Binding-site contacts:
Ligand atom NBF contacts residue PHE109 of chain 1.B at 3.3 Å.
Ligand atom N6 contacts residue SER48 of chain 1.B at 3.0 Å (h-bond).
Ligand atom NBG contacts residue TYR295 of chain 1.A at 3.3 Å (h-bond).
Ligand atom NBC contacts residue GLU114 of chain 1.B at 2.6 Å (salt-bridge).
Ligand atom O3' contacts residue ARG293 of chain 1.A at 3.4 Å.
Ligand atom OBM contacts residue ARG338 of chain 1.A at 3.2 Å (salt-bridge).
Ligand atom CBV contacts residue PHE109 of chain 1.B at 3.4 Å (hydrophobic).
Ligand atom CAU contacts residue GLU114 of chain 1.B at 3.3 Å.
Ligand atom C6 contacts residue ARG292 of chain 1.A at 3.3 Å.
Ligand atom NAB contacts residue GLU114 of chain 1.B at 2.7 Å (salt-bridge).
Ligand atom N6 contacts residue GLN51 of chain 1.B at 3.2 Å (h-bond).
Ligand atom CCB contacts residue PHE109 of chain 1.B at 3.3 Å (hydrophobic).
Ligand atom NBD contacts residue GLU114 of chain 1.B at 3.4 Å (salt-bridge).
Ligand atom O4' contacts residue TRP41 of chain 1.B at 3.4 Å.
Ligand atom CAU contacts residue TYR295 of chain 1.A at 3.2 Å (hydrophobic).
Ligand atom OAG contacts residue ARG338 of chain 1.A at 3.2 Å (salt-bridge).
Ligand atom OBO contacts residue ASN107 of chain 1.B at 3.3 Å.
Ligand atom C5 contacts residue ARG292 of chain 1.A at 3.2 Å.
Ligand atom O5' contacts residue TRP43 of chain 1.B at 3.4 Å (h-bond).
Ligand atom N9 contacts residue TRP43 of chain 1.B at 3.1 Å (h-bond).
Ligand atom OBT contacts residue ARG138 of chain 1.B at 3.3 Å (salt-bridge).
Ligand atom OAQ contacts residue ARG338 of chain 1.A at 2.9 Å (salt-bridge).
Ligand atom NAB contacts residue PHE109 of chain 1.B at 3.4 Å.
Ligand atom NBC contacts residue PHE109 of chain 1.B at 3.2 Å.
Ligand atom CBV contacts residue GLU114 of chain 1.B at 3.2 Å.
Ligand atom N3 contacts residue ARG292 of chain 1.A at 3.3 Å (salt-bridge).
Ligand atom N7 contacts residue TRP43 of chain 1.B at 2.9 Å.
Ligand atom OAE contacts residue GLY150 of chain 1.B at 3.3 Å.
Ligand atom CAT contacts residue PHE109 of chain 1.B at 3.2 Å (hydrophobic).
Ligand atom C4 contacts residue TRP43 of chain 1.B at 3.3 Å (hydrophobic).
Ligand atom OAP contacts residue ASN74 of chain 1.B at 3.4 Å (h-bond).
Ligand atom O4' contacts residue TRP43 of chain 1.B at 3.1 Å (h-bond).
Ligand atom CAT contacts residue ASP105 of chain 1.B at 3.1 Å.
Ligand atom OAF contacts residue TYR295 of chain 1.A at 2.6 Å (h-bond).
Ligand atom C2 contacts residue ARG292 of chain 1.A at 3.3 Å.
Ligand atom OAP contacts residue LYS72 of chain 1.B at 2.4 Å (salt-bridge).
Ligand atom C5 contacts residue TRP43 of chain 1.B at 3.3 Å (hydrophobic).
Ligand atom CBY contacts residue PHE109 of chain 1.B at 3.3 Å (hydrophobic).
Ligand atom C8 contacts residue TRP43 of chain 1.B at 3.0 Å (hydrophobic).
Ligand atom OAE contacts residue ARG138 of chain 1.B at 3.2 Å (salt-bridge).

The protein below binds the small molecule below.
Small molecule (SMILES): Nc1ncnc2c1ncn2[C@@H]1O[C@H](CO[P](=O)(O)O[C@@H]2[C@H](O)[C@@H](CO[P](=O)(O)O[C@@H]3[C@H](O)[C@@H](CO[P](=O)(O)O[P](=O)(O)OP(=O)(O)O)O[C@H]3n3cnc4c(N)ncnc43)O[C@H]2n2cnc3c(N)ncnc32)[C@@H](O)[C@H]1O

Sequence of chain 1.B:
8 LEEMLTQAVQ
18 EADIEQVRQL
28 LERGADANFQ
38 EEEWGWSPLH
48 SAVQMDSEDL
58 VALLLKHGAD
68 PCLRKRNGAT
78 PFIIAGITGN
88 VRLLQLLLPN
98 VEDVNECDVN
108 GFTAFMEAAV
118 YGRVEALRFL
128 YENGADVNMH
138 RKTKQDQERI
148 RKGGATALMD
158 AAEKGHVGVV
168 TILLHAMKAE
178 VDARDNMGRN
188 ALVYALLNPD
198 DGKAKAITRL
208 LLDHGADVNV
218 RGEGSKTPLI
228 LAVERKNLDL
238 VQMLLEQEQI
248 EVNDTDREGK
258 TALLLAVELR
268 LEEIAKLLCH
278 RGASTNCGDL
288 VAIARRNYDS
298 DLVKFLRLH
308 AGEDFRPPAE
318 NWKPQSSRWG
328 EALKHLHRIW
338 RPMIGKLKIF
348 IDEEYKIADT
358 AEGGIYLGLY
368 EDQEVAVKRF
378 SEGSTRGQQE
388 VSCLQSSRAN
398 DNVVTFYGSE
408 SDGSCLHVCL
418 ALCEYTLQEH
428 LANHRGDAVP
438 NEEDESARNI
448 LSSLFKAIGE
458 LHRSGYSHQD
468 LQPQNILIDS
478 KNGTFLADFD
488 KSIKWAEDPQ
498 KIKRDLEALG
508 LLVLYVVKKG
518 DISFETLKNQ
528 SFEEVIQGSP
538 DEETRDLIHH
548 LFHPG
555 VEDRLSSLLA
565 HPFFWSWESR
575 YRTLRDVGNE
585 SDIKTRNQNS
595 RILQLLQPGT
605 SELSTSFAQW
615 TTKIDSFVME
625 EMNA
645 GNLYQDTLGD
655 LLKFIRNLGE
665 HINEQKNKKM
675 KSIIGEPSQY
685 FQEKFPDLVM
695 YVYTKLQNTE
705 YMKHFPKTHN

Sequence of chain 1.A:
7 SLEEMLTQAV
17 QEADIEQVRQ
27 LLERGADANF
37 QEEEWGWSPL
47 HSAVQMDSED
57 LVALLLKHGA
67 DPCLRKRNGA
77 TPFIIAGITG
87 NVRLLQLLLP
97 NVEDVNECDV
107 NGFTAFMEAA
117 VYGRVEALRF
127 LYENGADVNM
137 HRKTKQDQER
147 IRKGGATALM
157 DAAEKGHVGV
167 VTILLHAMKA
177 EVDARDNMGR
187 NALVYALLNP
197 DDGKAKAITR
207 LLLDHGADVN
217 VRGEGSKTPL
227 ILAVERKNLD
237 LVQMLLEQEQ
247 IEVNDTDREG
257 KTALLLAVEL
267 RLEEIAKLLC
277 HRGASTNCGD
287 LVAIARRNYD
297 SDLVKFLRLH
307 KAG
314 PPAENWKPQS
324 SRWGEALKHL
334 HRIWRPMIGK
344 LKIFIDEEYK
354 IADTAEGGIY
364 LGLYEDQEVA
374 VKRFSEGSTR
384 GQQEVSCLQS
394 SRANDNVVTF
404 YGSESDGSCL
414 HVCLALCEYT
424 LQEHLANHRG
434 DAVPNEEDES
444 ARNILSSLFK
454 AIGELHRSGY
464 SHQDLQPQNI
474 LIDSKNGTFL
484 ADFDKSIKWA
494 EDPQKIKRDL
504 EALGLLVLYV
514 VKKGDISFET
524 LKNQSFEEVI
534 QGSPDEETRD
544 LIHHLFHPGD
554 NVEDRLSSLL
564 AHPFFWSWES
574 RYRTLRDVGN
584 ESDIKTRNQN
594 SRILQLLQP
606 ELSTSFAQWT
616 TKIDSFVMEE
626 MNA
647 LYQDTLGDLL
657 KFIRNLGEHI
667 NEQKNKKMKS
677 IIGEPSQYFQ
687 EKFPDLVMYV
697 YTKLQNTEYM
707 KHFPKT